This protein binds this small molecule.
Small molecule (SMILES): N[C@@H](CCC(=O)O)C(=O)O

Sequence of chain 1.C:
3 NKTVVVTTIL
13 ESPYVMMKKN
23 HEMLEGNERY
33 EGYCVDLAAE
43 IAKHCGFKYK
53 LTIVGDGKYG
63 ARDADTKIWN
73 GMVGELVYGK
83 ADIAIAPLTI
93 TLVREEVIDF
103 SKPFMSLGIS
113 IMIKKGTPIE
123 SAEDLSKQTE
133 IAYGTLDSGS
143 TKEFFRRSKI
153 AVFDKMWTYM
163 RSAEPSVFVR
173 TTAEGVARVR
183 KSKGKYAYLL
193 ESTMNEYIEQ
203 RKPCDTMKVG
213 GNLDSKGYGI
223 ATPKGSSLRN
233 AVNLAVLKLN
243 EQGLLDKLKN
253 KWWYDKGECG

Binding-site contacts:
Ligand atom C contacts residue SER142 of chain 1.C at 3.4 Å.
Ligand atom O contacts residue TYR61 of chain 1.C at 3.4 Å.
Ligand atom C contacts residue ARG96 of chain 1.C at 3.4 Å.
Ligand atom OE2 contacts residue GLY141 of chain 1.C at 3.7 Å.
Ligand atom OXT contacts residue THR91 of chain 1.C at 2.9 Å (h-bond).
Ligand atom N contacts residue TYR220 of chain 1.C at 3.7 Å.
Ligand atom N contacts residue GLU193 of chain 1.C at 2.8 Å (salt-bridge).
Ligand atom C contacts residue TYR61 of chain 1.C at 3.6 Å (hydrophobic).
Ligand atom OXT contacts residue SER142 of chain 1.C at 4.0 Å.
Ligand atom OE2 contacts residue THR143 of chain 1.C at 3.1 Å (h-bond).
Ligand atom CA contacts residue THR91 of chain 1.C at 3.4 Å.
Ligand atom N contacts residue THR91 of chain 1.C at 2.9 Å (h-bond).
Ligand atom N contacts residue TYR61 of chain 1.C at 4.0 Å.
Ligand atom O contacts residue SER142 of chain 1.C at 2.9 Å (h-bond).
Ligand atom CD contacts residue LEU138 of chain 1.C at 4.0 Å (hydrophobic).
Ligand atom CG contacts residue GLU193 of chain 1.C at 3.6 Å.
Ligand atom CA contacts residue TYR61 of chain 1.C at 4.0 Å (hydrophobic).
Ligand atom OE2 contacts residue SER142 of chain 1.C at 3.3 Å (h-bond).
Ligand atom OXT contacts residue TYR61 of chain 1.C at 3.4 Å.
Ligand atom OXT contacts residue LEU90 of chain 1.C at 3.6 Å.
Ligand atom CA contacts residue PRO89 of chain 1.C at 4.0 Å (hydrophobic).
Ligand atom C contacts residue THR91 of chain 1.C at 3.7 Å.
Ligand atom CG contacts residue LEU138 of chain 1.C at 3.6 Å (hydrophobic).
Ligand atom CA contacts residue GLU193 of chain 1.C at 3.4 Å.
Ligand atom O contacts residue GLY141 of chain 1.C at 3.2 Å.
Ligand atom N contacts residue PRO89 of chain 1.C at 2.8 Å (h-bond).
Ligand atom CD contacts residue GLU193 of chain 1.C at 3.9 Å.
Ligand atom CB contacts residue LEU138 of chain 1.C at 3.9 Å (hydrophobic).
Ligand atom CD contacts residue THR143 of chain 1.C at 3.3 Å.
Ligand atom CA contacts residue SER142 of chain 1.C at 3.3 Å.
Ligand atom O contacts residue ARG96 of chain 1.C at 2.7 Å (salt-bridge).
Ligand atom OXT contacts residue ARG96 of chain 1.C at 2.7 Å (salt-bridge).
Ligand atom N contacts residue SER142 of chain 1.C at 4.1 Å.
Ligand atom CB contacts residue GLU193 of chain 1.C at 4.1 Å.
Ligand atom OE1 contacts residue THR143 of chain 1.C at 2.6 Å (h-bond).
Ligand atom OE2 contacts residue LEU138 of chain 1.C at 4.2 Å.
Ligand atom CB contacts residue TYR61 of chain 1.C at 3.5 Å (hydrophobic).
Ligand atom OE1 contacts residue GLU193 of chain 1.C at 3.7 Å.
Ligand atom CG contacts residue TYR61 of chain 1.C at 4.2 Å (hydrophobic).
Ligand atom OXT contacts residue PRO89 of chain 1.C at 3.8 Å.